The small molecule below binds the protein below.
Small molecule (SMILES): CC(=O)N[C@H]1[C@H](O[C@H]2[C@H](O)[C@@H](NC(C)=O)CO[C@@H]2CO)O[C@H](CO)[C@@H](O[C@@H]2O[C@H](CO)[C@@H](O)[C@H](O)[C@@H]2O)[C@@H]1O

Sequence of chain 1.K:
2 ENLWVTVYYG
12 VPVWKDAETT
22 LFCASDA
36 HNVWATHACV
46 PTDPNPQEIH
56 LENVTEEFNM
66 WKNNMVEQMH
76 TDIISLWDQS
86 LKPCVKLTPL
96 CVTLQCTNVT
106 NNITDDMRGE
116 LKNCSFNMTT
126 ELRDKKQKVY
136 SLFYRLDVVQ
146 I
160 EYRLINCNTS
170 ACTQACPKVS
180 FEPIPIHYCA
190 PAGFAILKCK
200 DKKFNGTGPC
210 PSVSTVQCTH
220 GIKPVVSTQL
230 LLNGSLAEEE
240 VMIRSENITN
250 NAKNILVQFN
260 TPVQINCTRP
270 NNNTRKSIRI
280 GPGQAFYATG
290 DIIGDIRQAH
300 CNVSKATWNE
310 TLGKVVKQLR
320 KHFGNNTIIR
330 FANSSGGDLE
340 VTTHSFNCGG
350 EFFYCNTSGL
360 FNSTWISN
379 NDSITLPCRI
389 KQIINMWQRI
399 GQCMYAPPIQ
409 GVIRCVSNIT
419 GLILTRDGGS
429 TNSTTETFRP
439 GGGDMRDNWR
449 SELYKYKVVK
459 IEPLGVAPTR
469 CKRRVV

Binding-site contacts:
Ligand atom N2 contacts residue ASN416 of chain 1.K at 2.9 Å (h-bond).
Ligand atom C4 contacts residue ASN416 of chain 1.K at 4.2 Å.
Ligand atom C5 contacts residue ASN416 of chain 1.K at 3.7 Å.
Ligand atom C2 contacts residue ASN416 of chain 1.K at 2.4 Å.
Ligand atom C1 contacts residue ASN416 of chain 1.K at 1.4 Å.
Ligand atom C8 contacts residue ASN416 of chain 1.K at 4.4 Å.
Ligand atom O7 contacts residue ASN232 of chain 1.K at 3.9 Å.
Ligand atom O5 contacts residue ASN416 of chain 1.K at 2.4 Å (h-bond).
Ligand atom C7 contacts residue ASN232 of chain 1.K at 3.7 Å.
Ligand atom O5 contacts residue PRO261 of chain 1.K at 3.3 Å.
Ligand atom C8 contacts residue LYS222 of chain 1.K at 4.5 Å.
Ligand atom C7 contacts residue ASN416 of chain 1.K at 3.2 Å.
Ligand atom C6 contacts residue PRO261 of chain 1.K at 3.7 Å (hydrophobic).
Ligand atom C3 contacts residue ASN416 of chain 1.K at 3.8 Å.
Ligand atom C1 contacts residue PRO261 of chain 1.K at 4.3 Å (hydrophobic).
Ligand atom O6 contacts residue PRO261 of chain 1.K at 3.5 Å.
Ligand atom C8 contacts residue ASN232 of chain 1.K at 3.0 Å.
Ligand atom O7 contacts residue ASN416 of chain 1.K at 3.0 Å (h-bond).
Ligand atom C8 contacts residue NAG1 of chain 1.GA at 3.7 Å.
Ligand atom C5 contacts residue PRO261 of chain 1.K at 4.2 Å (hydrophobic).